Binding-site contacts:
Ligand atom C7 contacts residue ILE104 of chain 1.A at 4.3 Å (hydrophobic).
Ligand atom BR contacts residue ARG122 of chain 1.A at 3.7 Å.
Ligand atom C6 contacts residue LEU120 of chain 1.A at 4.1 Å (hydrophobic).
Ligand atom O1 contacts residue PHE49 of chain 1.A at 3.2 Å.
Ligand atom C3 contacts residue ILE185 of chain 1.A at 4.3 Å (hydrophobic).
Ligand atom C9 contacts residue LEU44 of chain 1.A at 4.3 Å (hydrophobic).
Ligand atom BR contacts residue PRO123 of chain 1.A at 4.1 Å.
Ligand atom N contacts residue LYS67 of chain 1.A at 4.2 Å.
Ligand atom C7 contacts residue LEU174 of chain 1.A at 4.0 Å (hydrophobic).
Ligand atom C10 contacts residue VAL52 of chain 1.A at 3.9 Å (hydrophobic).
Ligand atom C4 contacts residue ILE185 of chain 1.A at 4.1 Å (hydrophobic).
Ligand atom C9 contacts residue ALA65 of chain 1.A at 4.4 Å (hydrophobic).
Ligand atom C4 contacts residue ASP186 of chain 1.A at 3.6 Å.
Ligand atom N contacts residue VAL52 of chain 1.A at 3.9 Å.
Ligand atom C9 contacts residue VAL52 of chain 1.A at 4.1 Å (hydrophobic).
Ligand atom BR contacts residue LEU174 of chain 1.A at 3.6 Å.
Ligand atom C8 contacts residue LEU174 of chain 1.A at 3.6 Å (hydrophobic).
Ligand atom C9 contacts residue LEU174 of chain 1.A at 4.2 Å (hydrophobic).
Ligand atom C2 contacts residue LEU44 of chain 1.A at 4.4 Å (hydrophobic).
Ligand atom C4 contacts residue PHE49 of chain 1.A at 3.7 Å (hydrophobic).
Ligand atom N contacts residue ILE185 of chain 1.A at 3.8 Å.
Ligand atom C4 contacts residue VAL52 of chain 1.A at 3.7 Å (hydrophobic).
Ligand atom C10 contacts residue ILE185 of chain 1.A at 4.2 Å (hydrophobic).
Ligand atom C6 contacts residue ILE185 of chain 1.A at 3.9 Å (hydrophobic).
Ligand atom C5 contacts residue VAL52 of chain 1.A at 4.2 Å (hydrophobic).
Ligand atom C7 contacts residue ALA65 of chain 1.A at 3.8 Å (hydrophobic).
Ligand atom C7 contacts residue ILE185 of chain 1.A at 4.2 Å (hydrophobic).
Ligand atom C5 contacts residue ASP186 of chain 1.A at 4.1 Å.
Ligand atom N contacts residue PHE49 of chain 1.A at 4.5 Å.
Ligand atom C2 contacts residue PHE49 of chain 1.A at 4.4 Å (hydrophobic).
Ligand atom C8 contacts residue ALA65 of chain 1.A at 3.7 Å (hydrophobic).
Ligand atom C3 contacts residue PHE49 of chain 1.A at 4.4 Å (hydrophobic).
Ligand atom C5 contacts residue ILE185 of chain 1.A at 3.8 Å (hydrophobic).
Ligand atom N contacts residue ASP186 of chain 1.A at 2.9 Å (salt-bridge).
Ligand atom O1 contacts residue GLY45 of chain 1.A at 3.9 Å.
Ligand atom O2 contacts residue GLY45 of chain 1.A at 4.2 Å.
Ligand atom C2 contacts residue VAL52 of chain 1.A at 4.3 Å (hydrophobic).
Ligand atom BR contacts residue ALA65 of chain 1.A at 3.8 Å.
Ligand atom O2 contacts residue LEU44 of chain 1.A at 3.5 Å.
Ligand atom C3 contacts residue VAL52 of chain 1.A at 4.0 Å (hydrophobic).

Sequence of chain 1.A:
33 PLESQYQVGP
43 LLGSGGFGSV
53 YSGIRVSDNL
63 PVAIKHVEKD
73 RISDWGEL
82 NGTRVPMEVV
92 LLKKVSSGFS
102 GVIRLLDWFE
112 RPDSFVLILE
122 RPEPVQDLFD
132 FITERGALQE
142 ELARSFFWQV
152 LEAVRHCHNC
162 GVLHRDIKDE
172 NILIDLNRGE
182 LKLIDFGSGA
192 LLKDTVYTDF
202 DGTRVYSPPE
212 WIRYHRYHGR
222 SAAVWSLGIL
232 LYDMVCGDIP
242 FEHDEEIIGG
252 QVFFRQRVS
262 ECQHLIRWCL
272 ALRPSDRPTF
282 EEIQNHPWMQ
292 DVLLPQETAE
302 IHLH

This protein binds this small molecule.
Small molecule (SMILES): O=C(O)c1c[nH]c2ccc(Br)cc12